The protein below binds the small molecule below.
Small molecule (SMILES): CC(=O)N[C@H]1[C@H](O[C@H]2[C@H](O)[C@@H](NC(C)=O)CO[C@@H]2CO)O[C@H](CO)[C@@H](O[C@H]2O[C@H](CO[C@H]3O[C@H](CO)[C@@H](O)[C@H](O)[C@@H]3O[C@@H]3O[C@H](CO)[C@@H](O[C@@H]4O[C@H](CO)[C@H](O)[C@H](O)[C@H]4O)[C@H](O)[C@H]3NC(C)=O)[C@@H](O)[C@H](O[C@H]3O[C@H](CO)[C@@H](O)[C@H](O)[C@@H]3O[C@@H]3O[C@H](CO)[C@@H](O)[C@H](O)[C@H]3NC(C)=O)[C@@H]2O)[C@@H]1O

Sequence of chain 2.A:
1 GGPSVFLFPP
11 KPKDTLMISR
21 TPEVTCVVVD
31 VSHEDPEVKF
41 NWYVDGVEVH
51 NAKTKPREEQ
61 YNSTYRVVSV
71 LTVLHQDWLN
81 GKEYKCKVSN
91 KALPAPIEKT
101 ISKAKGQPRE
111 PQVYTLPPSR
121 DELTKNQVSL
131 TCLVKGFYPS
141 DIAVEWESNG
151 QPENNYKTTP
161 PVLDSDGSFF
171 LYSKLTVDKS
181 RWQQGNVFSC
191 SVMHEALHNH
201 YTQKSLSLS

Binding-site contacts:
Ligand atom C3 contacts residue ASP30 of chain 2.A at 3.3 Å.
Ligand atom O5 contacts residue ASN62 of chain 2.A at 2.4 Å (h-bond).
Ligand atom C4 contacts residue PHE6 of chain 2.A at 3.7 Å (hydrophobic).
Ligand atom O7 contacts residue VAL29 of chain 2.A at 3.2 Å.
Ligand atom C2 contacts residue PHE8 of chain 2.A at 3.8 Å (hydrophobic).
Ligand atom C1 contacts residue ASN62 of chain 2.A at 1.4 Å.
Ligand atom C7 contacts residue ASP30 of chain 2.A at 3.7 Å.
Ligand atom O6 contacts residue PHE8 of chain 2.A at 3.7 Å.
Ligand atom C2 contacts residue PRO9 of chain 2.A at 3.4 Å (hydrophobic).
Ligand atom O2 contacts residue PHE8 of chain 2.A at 3.5 Å (h-bond).
Ligand atom O7 contacts residue ARG66 of chain 2.A at 3.8 Å.
Ligand atom O4 contacts residue PHE6 of chain 2.A at 3.5 Å.
Ligand atom C2 contacts residue ASN62 of chain 2.A at 2.4 Å.
Ligand atom O6 contacts residue GLN60 of chain 2.A at 2.9 Å (h-bond).
Ligand atom C5 contacts residue PHE8 of chain 2.A at 3.6 Å (hydrophobic).
Ligand atom O2 contacts residue PRO9 of chain 2.A at 2.8 Å (h-bond).
Ligand atom C1 contacts residue PHE8 of chain 2.A at 3.8 Å (hydrophobic).
Ligand atom C3 contacts residue PHE6 of chain 2.A at 3.8 Å (hydrophobic).
Ligand atom C3 contacts residue ASN62 of chain 2.A at 3.8 Å.
Ligand atom O3 contacts residue PRO10 of chain 2.A at 3.6 Å.
Ligand atom N2 contacts residue ASP30 of chain 2.A at 2.8 Å (salt-bridge).
Ligand atom C2 contacts residue ASP30 of chain 2.A at 3.5 Å.
Ligand atom O3 contacts residue GLU23 of chain 2.A at 3.2 Å (salt-bridge).
Ligand atom O4 contacts residue VAL29 of chain 2.A at 3.8 Å.
Ligand atom C5 contacts residue ASN62 of chain 2.A at 3.7 Å.
Ligand atom C7 contacts residue ASN62 of chain 2.A at 3.4 Å.
Ligand atom C8 contacts residue ASP30 of chain 2.A at 3.6 Å.
Ligand atom O6 contacts residue PHE6 of chain 2.A at 3.7 Å.
Ligand atom O3 contacts residue ASP30 of chain 2.A at 3.7 Å.
Ligand atom C6 contacts residue THR25 of chain 2.A at 3.7 Å.
Ligand atom C8 contacts residue ARG66 of chain 2.A at 3.4 Å.
Ligand atom O5 contacts residue LYS11 of chain 2.A at 3.5 Å (salt-bridge).
Ligand atom C6 contacts residue PHE8 of chain 2.A at 3.6 Å (hydrophobic).
Ligand atom O4 contacts residue PHE8 of chain 2.A at 3.8 Å.
Ligand atom O7 contacts residue ASN62 of chain 2.A at 3.7 Å.
Ligand atom O2 contacts residue THR25 of chain 2.A at 3.1 Å (h-bond).
Ligand atom O4 contacts residue LYS11 of chain 2.A at 3.0 Å.
Ligand atom O5 contacts residue PHE6 of chain 2.A at 3.7 Å.
Ligand atom O3 contacts residue LYS11 of chain 2.A at 2.8 Å (salt-bridge).
Ligand atom N2 contacts residue ASN62 of chain 2.A at 2.8 Å (h-bond).